A protein and the small-molecule ligand that binds it are described below.
Small molecule (SMILES): O=c1ccn([C@@H]2O[C@H](CO[P](=O)(O)O[C@H]3[C@@H](O)[C@H](n4ccc(=O)[nH]c4=O)O[C@@H]3CO[P](=O)(O)O[C@H]3[C@@H](O)[C@H](n4ccc(=O)[nH]c4=O)O[C@@H]3CO[P](=O)(O)O[C@H]3[C@@H](O)[C@H](n4ccc(=O)[nH]c4=O)O[C@@H]3COP(=O)=O)[C@@H](O)[C@H]2O)c(=O)[nH]1

Sequence of chain 51.A:
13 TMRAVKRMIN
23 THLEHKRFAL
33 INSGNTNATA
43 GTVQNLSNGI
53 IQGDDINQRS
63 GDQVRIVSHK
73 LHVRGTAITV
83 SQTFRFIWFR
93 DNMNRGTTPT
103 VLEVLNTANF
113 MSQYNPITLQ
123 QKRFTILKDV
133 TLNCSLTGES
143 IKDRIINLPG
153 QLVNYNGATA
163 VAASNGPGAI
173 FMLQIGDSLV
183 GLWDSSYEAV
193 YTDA

Binding-site contacts:
Ligand atom OP2 contacts residue ARG15 of chain 51.A at 2.5 Å.
Ligand atom O2 contacts residue A2 of chain 51.B at 3.7 Å.
Ligand atom N3 contacts residue A3 of chain 51.B at 2.8 Å (h-bond).
Ligand atom N1 contacts residue ARG19 of chain 51.A at 3.9 Å.
Ligand atom C6 contacts residue ARG19 of chain 51.A at 2.7 Å.
Ligand atom N1 contacts residue A3 of chain 51.B at 4.3 Å.
Ligand atom P contacts residue ARG19 of chain 51.A at 2.8 Å.
Ligand atom N3 contacts residue A1 of chain 51.B at 2.7 Å (h-bond).
Ligand atom OP1 contacts residue LYS18 of chain 51.A at 3.7 Å.
Ligand atom C4 contacts residue ARG19 of chain 51.A at 3.9 Å.
Ligand atom O2 contacts residue A3 of chain 51.B at 3.2 Å.
Ligand atom C3' contacts residue ARG19 of chain 51.A at 3.4 Å.
Ligand atom C3' contacts residue ARG15 of chain 51.A at 3.8 Å.
Ligand atom C2 contacts residue A2 of chain 51.B at 3.9 Å.
Ligand atom C5' contacts residue ARG15 of chain 51.A at 2.5 Å.
Ligand atom O4' contacts residue ARG19 of chain 51.A at 3.9 Å.
Ligand atom OP2 contacts residue ALA16 of chain 51.A at 4.1 Å.
Ligand atom OP2 contacts residue ARG19 of chain 51.A at 2.1 Å (salt-bridge).
Ligand atom C2 contacts residue A1 of chain 51.B at 3.1 Å.
Ligand atom OP1 contacts residue ARG15 of chain 51.A at 2.5 Å.
Ligand atom O2 contacts residue A1 of chain 51.B at 2.7 Å (h-bond).
Ligand atom C1' contacts residue ARG19 of chain 51.A at 4.3 Å.
Ligand atom OP1 contacts residue MET14 of chain 51.A at 3.8 Å.
Ligand atom OP1 contacts residue ARG19 of chain 51.A at 4.1 Å.
Ligand atom O5' contacts residue ARG15 of chain 51.A at 3.6 Å.
Ligand atom N3 contacts residue A2 of chain 51.B at 3.7 Å.
Ligand atom C5 contacts residue ARG19 of chain 51.A at 2.9 Å.
Ligand atom P contacts residue ARG15 of chain 51.A at 3.1 Å.
Ligand atom O4 contacts residue A3 of chain 51.B at 2.8 Å (h-bond).
Ligand atom C4 contacts residue A3 of chain 51.B at 3.6 Å.
Ligand atom C2' contacts residue ARG19 of chain 51.A at 3.6 Å.
Ligand atom C4 contacts residue A1 of chain 51.B at 3.4 Å.
Ligand atom O3' contacts residue ARG19 of chain 51.A at 3.6 Å (salt-bridge).
Ligand atom O4 contacts residue A1 of chain 51.B at 3.0 Å (h-bond).
Ligand atom O5' contacts residue ARG19 of chain 51.A at 2.1 Å (salt-bridge).
Ligand atom C4' contacts residue ARG15 of chain 51.A at 3.3 Å.
Ligand atom C2 contacts residue A3 of chain 51.B at 3.5 Å.
Ligand atom C5' contacts residue ARG19 of chain 51.A at 3.2 Å.
Ligand atom O3' contacts residue ARG15 of chain 51.A at 3.1 Å (salt-bridge).
Ligand atom C4' contacts residue ARG19 of chain 51.A at 3.7 Å.